Sequence of chain 4.A:
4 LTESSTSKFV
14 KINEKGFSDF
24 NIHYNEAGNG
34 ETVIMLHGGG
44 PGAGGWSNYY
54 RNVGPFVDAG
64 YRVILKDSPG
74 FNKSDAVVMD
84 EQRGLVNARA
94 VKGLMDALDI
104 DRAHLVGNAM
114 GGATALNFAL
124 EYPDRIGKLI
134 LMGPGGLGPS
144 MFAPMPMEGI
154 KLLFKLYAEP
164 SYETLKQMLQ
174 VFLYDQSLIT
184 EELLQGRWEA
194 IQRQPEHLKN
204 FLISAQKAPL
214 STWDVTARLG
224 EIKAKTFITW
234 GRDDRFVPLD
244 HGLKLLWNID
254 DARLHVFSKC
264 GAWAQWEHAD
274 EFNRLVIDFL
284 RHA

The small molecule below binds the protein below.
Small molecule (SMILES): O=C(O)/C(O)=C\C=C\C(=O)c1ccccc1

Binding-site contacts:
Ligand atom CB3 contacts residue TRP216 of chain 4.A at 3.8 Å (hydrophobic).
Ligand atom OA1 contacts residue GLY43 of chain 4.A at 2.8 Å (h-bond).
Ligand atom CA1 contacts residue GLY43 of chain 4.A at 3.5 Å.
Ligand atom CA3 contacts residue PHE175 of chain 4.A at 3.5 Å (hydrophobic).
Ligand atom CA6 contacts residue GLY42 of chain 4.A at 3.5 Å.
Ligand atom OA2 contacts residue PHE175 of chain 4.A at 3.1 Å.
Ligand atom OA4 contacts residue MET113 of chain 4.A at 2.8 Å (h-bond).
Ligand atom CA2 contacts residue PHE175 of chain 4.A at 3.4 Å (hydrophobic).
Ligand atom CA5 contacts residue GLY42 of chain 4.A at 3.8 Å.
Ligand atom CA2 contacts residue ARG190 of chain 4.A at 3.5 Å.
Ligand atom CB5 contacts residue ILE153 of chain 4.A at 3.3 Å (hydrophobic).
Ligand atom OA1 contacts residue ARG190 of chain 4.A at 3.6 Å (salt-bridge).
Ligand atom CB1 contacts residue ALA112 of chain 4.A at 3.8 Å (hydrophobic).
Ligand atom CA4 contacts residue GLY42 of chain 4.A at 3.4 Å.
Ligand atom CB6 contacts residue VAL240 of chain 4.A at 3.7 Å (hydrophobic).
Ligand atom CA1 contacts residue PHE175 of chain 4.A at 3.7 Å (hydrophobic).
Ligand atom CA6 contacts residue ALA112 of chain 4.A at 3.3 Å (hydrophobic).
Ligand atom CB2 contacts residue MET113 of chain 4.A at 3.6 Å (hydrophobic).
Ligand atom CB3 contacts residue GLY138 of chain 4.A at 3.7 Å.
Ligand atom OA3 contacts residue MET171 of chain 4.A at 3.6 Å.
Ligand atom OA4 contacts residue GLY41 of chain 4.A at 3.5 Å.
Ligand atom CB6 contacts residue ILE153 of chain 4.A at 3.3 Å (hydrophobic).
Ligand atom CA6 contacts residue MET113 of chain 4.A at 3.6 Å (hydrophobic).
Ligand atom OA2 contacts residue ARG190 of chain 4.A at 3.0 Å (salt-bridge).
Ligand atom OA4 contacts residue ALA112 of chain 4.A at 3.1 Å.
Ligand atom OA3 contacts residue PHE175 of chain 4.A at 3.4 Å.
Ligand atom OA4 contacts residue GLY42 of chain 4.A at 2.7 Å (h-bond).
Ligand atom OA1 contacts residue GLY42 of chain 4.A at 3.1 Å (h-bond).
Ligand atom CA3 contacts residue GLY43 of chain 4.A at 3.6 Å.
Ligand atom OA1 contacts residue GLY41 of chain 4.A at 3.0 Å.
Ligand atom OA3 contacts residue ARG190 of chain 4.A at 3.1 Å (salt-bridge).
Ligand atom CA5 contacts residue LEU156 of chain 4.A at 3.6 Å (hydrophobic).
Ligand atom CB5 contacts residue VAL240 of chain 4.A at 3.5 Å (hydrophobic).
Ligand atom CB3 contacts residue LEU213 of chain 4.A at 3.8 Å (hydrophobic).
Ligand atom CA4 contacts residue GLY43 of chain 4.A at 3.6 Å.
Ligand atom OA1 contacts residue ALA46 of chain 4.A at 3.5 Å.
Ligand atom CA2 contacts residue GLY43 of chain 4.A at 3.5 Å.
Ligand atom CA1 contacts residue ARG190 of chain 4.A at 3.2 Å.
Ligand atom CB5 contacts residue PHE239 of chain 4.A at 3.8 Å (hydrophobic).
Ligand atom CB4 contacts residue GLY138 of chain 4.A at 3.6 Å.